Binding-site contacts:
Ligand atom CAF contacts residue PRO78 of chain 1.A at 3.2 Å (hydrophobic).
Ligand atom CAA contacts residue ALA279 of chain 1.C at 3.5 Å (hydrophobic).
Ligand atom N3 contacts residue PHE254 of chain 1.C at 3.6 Å.
Ligand atom O2' contacts residue TRP50 of chain 1.A at 3.4 Å.
Ligand atom C6 contacts residue PHE254 of chain 1.C at 3.6 Å (hydrophobic).
Ligand atom N6 contacts residue ASN215 of chain 1.C at 2.9 Å (h-bond).
Ligand atom N1 contacts residue PHE254 of chain 1.C at 3.6 Å.
Ligand atom C2' contacts residue ASP16 of chain 1.A at 3.5 Å.
Ligand atom O3' contacts residue ASP16 of chain 1.A at 2.6 Å (salt-bridge).
Ligand atom O2' contacts residue ASP16 of chain 1.A at 3.0 Å (salt-bridge).
Ligand atom CAF contacts residue ALA279 of chain 1.C at 3.3 Å (hydrophobic).
Ligand atom O2' contacts residue TYR77 of chain 1.A at 3.1 Å (h-bond).
Ligand atom C5 contacts residue PHE254 of chain 1.C at 3.6 Å (hydrophobic).
Ligand atom F5' contacts residue PHE156 of chain 1.A at 3.3 Å.
Ligand atom N6 contacts residue ARG277 of chain 1.C at 3.0 Å (salt-bridge).
Ligand atom C6 contacts residue TRP50 of chain 1.A at 3.6 Å (hydrophobic).
Ligand atom C3' contacts residue ASP16 of chain 1.A at 3.4 Å.
Ligand atom N1 contacts residue ARG277 of chain 1.C at 3.6 Å (salt-bridge).
Ligand atom C2 contacts residue ALA279 of chain 1.C at 3.5 Å (hydrophobic).
Ligand atom N7 contacts residue ASN215 of chain 1.C at 3.1 Å (h-bond).
Ligand atom CAA contacts residue PRO78 of chain 1.A at 3.0 Å (hydrophobic).
Ligand atom N1 contacts residue ALA279 of chain 1.C at 2.9 Å (h-bond).
Ligand atom C5' contacts residue THR155 of chain 1.A at 3.5 Å.
Ligand atom N9 contacts residue PHE254 of chain 1.C at 3.5 Å.
Ligand atom C2 contacts residue PHE254 of chain 1.C at 3.6 Å (hydrophobic).
Ligand atom CAF contacts residue ASN278 of chain 1.C at 3.6 Å.
Ligand atom O2' contacts residue THR76 of chain 1.A at 3.4 Å (h-bond).
Ligand atom F5' contacts residue SER158 of chain 1.A at 3.0 Å.
Ligand atom C4 contacts residue PHE254 of chain 1.C at 3.5 Å (hydrophobic).
Ligand atom O2' contacts residue PRO78 of chain 1.A at 3.4 Å (h-bond).
Ligand atom C8 contacts residue PHE254 of chain 1.C at 3.6 Å (hydrophobic).
Ligand atom F5' contacts residue TYR157 of chain 1.A at 3.3 Å.
Ligand atom N7 contacts residue PHE254 of chain 1.C at 3.5 Å.
Ligand atom C1' contacts residue TYR77 of chain 1.A at 3.6 Å (hydrophobic).
Ligand atom C4 contacts residue TRP50 of chain 1.A at 3.3 Å (hydrophobic).
Ligand atom CAA contacts residue ASN278 of chain 1.C at 2.9 Å.
Ligand atom N3 contacts residue TRP50 of chain 1.A at 3.3 Å (h-bond).
Ligand atom O3' contacts residue TYR77 of chain 1.A at 3.2 Å (h-bond).
Ligand atom O3' contacts residue SER158 of chain 1.A at 2.9 Å (h-bond).
Ligand atom O4' contacts residue THR80 of chain 1.A at 3.6 Å.

Sequence of chain 1.A:
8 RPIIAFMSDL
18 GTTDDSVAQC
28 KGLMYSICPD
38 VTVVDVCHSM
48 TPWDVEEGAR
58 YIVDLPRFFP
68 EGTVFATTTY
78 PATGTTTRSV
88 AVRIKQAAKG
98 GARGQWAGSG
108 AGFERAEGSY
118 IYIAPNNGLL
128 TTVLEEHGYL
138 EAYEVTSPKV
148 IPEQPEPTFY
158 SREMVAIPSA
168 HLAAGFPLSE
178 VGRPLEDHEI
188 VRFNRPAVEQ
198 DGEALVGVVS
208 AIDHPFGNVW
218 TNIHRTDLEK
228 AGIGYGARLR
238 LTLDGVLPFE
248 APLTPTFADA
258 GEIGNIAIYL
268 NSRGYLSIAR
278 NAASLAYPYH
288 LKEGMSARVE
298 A

This protein binds this small molecule.
Small molecule (SMILES): C#Cc1nc(N)c2ncn([C@@H]3O[C@H](CF)[C@@H](O)[C@H]3O)c2n1

Sequence of chain 1.C:
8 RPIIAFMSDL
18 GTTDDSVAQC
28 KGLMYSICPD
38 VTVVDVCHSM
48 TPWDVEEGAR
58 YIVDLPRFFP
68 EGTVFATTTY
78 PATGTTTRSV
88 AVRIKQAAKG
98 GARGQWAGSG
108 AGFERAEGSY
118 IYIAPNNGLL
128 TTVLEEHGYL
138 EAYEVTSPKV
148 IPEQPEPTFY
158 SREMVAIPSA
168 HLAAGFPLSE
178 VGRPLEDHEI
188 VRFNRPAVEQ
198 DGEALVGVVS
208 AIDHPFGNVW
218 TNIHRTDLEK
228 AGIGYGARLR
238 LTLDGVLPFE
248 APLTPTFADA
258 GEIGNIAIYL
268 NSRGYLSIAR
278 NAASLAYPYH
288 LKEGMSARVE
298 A